Sequence of chain 1.A:
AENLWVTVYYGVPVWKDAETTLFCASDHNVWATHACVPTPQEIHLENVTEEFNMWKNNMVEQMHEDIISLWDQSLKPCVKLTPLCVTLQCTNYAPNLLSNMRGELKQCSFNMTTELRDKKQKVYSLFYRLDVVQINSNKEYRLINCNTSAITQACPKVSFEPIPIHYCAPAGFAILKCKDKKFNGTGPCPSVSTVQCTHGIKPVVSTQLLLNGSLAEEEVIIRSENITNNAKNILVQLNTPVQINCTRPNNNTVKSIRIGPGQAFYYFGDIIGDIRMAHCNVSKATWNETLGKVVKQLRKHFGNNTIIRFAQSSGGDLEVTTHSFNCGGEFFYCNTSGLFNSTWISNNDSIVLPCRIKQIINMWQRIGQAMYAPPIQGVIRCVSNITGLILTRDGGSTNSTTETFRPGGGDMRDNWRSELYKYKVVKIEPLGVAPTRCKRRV

This small molecule binds to this protein.
Small molecule (SMILES): CC(=O)N[C@@H]1[C@@H](O)[C@H](O)[C@@H](CO)O[C@H]1O

Binding-site contacts:
Ligand atom C1 contacts residue ASN308 of chain 1.A at 1.4 Å.
Ligand atom N2 contacts residue ASN308 of chain 1.A at 2.9 Å (h-bond).
Ligand atom O5 contacts residue ASN308 of chain 1.A at 2.4 Å (h-bond).
Ligand atom C7 contacts residue ASN308 of chain 1.A at 3.2 Å.
Ligand atom C8 contacts residue ASN308 of chain 1.A at 4.0 Å.
Ligand atom C1 contacts residue TRP364 of chain 1.A at 4.0 Å (hydrophobic).
Ligand atom C4 contacts residue ASN308 of chain 1.A at 4.2 Å.
Ligand atom C2 contacts residue ASN308 of chain 1.A at 2.5 Å.
Ligand atom O7 contacts residue ASN308 of chain 1.A at 3.1 Å (h-bond).
Ligand atom O7 contacts residue TRP364 of chain 1.A at 4.3 Å.
Ligand atom C3 contacts residue ASN308 of chain 1.A at 3.8 Å.
Ligand atom O5 contacts residue TRP364 of chain 1.A at 4.2 Å.
Ligand atom C5 contacts residue ASN308 of chain 1.A at 3.7 Å.
Ligand atom C5 contacts residue TRP364 of chain 1.A at 4.3 Å (hydrophobic).